Binding-site contacts:
Ligand atom C6 contacts residue LEU147 of chain 1.B at 3.3 Å (hydrophobic).
Ligand atom C5 contacts residue LEU147 of chain 1.B at 3.7 Å (hydrophobic).
Ligand atom C7 contacts residue ASN41 of chain 1.B at 3.6 Å.
Ligand atom N2 contacts residue ASN41 of chain 1.B at 2.8 Å (h-bond).
Ligand atom C8 contacts residue THR59 of chain 1.B at 4.2 Å.
Ligand atom O7 contacts residue ASN41 of chain 1.B at 3.5 Å (h-bond).
Ligand atom O5 contacts residue ASN41 of chain 1.B at 2.4 Å (h-bond).
Ligand atom C4 contacts residue ASN41 of chain 1.B at 4.3 Å.
Ligand atom C1 contacts residue GLY39 of chain 1.B at 4.3 Å.
Ligand atom C5 contacts residue ASN41 of chain 1.B at 3.7 Å.
Ligand atom O7 contacts residue ILE58 of chain 1.B at 3.9 Å.
Ligand atom C2 contacts residue GLY39 of chain 1.B at 4.3 Å.
Ligand atom C7 contacts residue ILE58 of chain 1.B at 4.4 Å (hydrophobic).
Ligand atom N2 contacts residue GLY39 of chain 1.B at 3.2 Å (h-bond).
Ligand atom C8 contacts residue ALA60 of chain 1.B at 3.9 Å (hydrophobic).
Ligand atom C8 contacts residue ILE58 of chain 1.B at 4.0 Å (hydrophobic).
Ligand atom C2 contacts residue ASN41 of chain 1.B at 2.4 Å.
Ligand atom O5 contacts residue LEU147 of chain 1.B at 3.7 Å.
Ligand atom C3 contacts residue ASN41 of chain 1.B at 3.8 Å.
Ligand atom C1 contacts residue ASN41 of chain 1.B at 1.4 Å.
Ligand atom C8 contacts residue GLY39 of chain 1.B at 3.3 Å.
Ligand atom C1 contacts residue LEU147 of chain 1.B at 4.3 Å (hydrophobic).
Ligand atom C7 contacts residue GLY39 of chain 1.B at 3.8 Å.

A small-molecule ligand and the protein it binds are described below.
Small molecule (SMILES): CC(=O)N[C@H]1[C@H](O[C@H]2[C@H](O)[C@@H](NC(C)=O)CO[C@@H]2CO)O[C@H](CO)[C@@H](O)[C@@H]1O

Sequence of chain 1.B:
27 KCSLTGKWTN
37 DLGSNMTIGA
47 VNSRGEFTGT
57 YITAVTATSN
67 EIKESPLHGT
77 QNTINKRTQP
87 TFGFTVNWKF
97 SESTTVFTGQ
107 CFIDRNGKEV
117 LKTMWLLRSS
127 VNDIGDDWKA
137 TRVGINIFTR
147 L